Sequence of chain 1.G:
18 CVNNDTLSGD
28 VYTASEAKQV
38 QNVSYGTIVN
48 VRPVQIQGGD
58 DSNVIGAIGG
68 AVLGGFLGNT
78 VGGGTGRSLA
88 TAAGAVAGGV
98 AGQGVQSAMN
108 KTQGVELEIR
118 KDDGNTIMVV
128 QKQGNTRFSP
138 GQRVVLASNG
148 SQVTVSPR

Sequence of chain 1.F:
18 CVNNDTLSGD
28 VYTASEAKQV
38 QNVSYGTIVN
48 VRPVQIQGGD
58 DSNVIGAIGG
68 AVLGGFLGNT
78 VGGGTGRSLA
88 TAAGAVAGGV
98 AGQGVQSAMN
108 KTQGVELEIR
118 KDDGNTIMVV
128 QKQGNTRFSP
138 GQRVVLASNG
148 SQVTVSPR

This small molecule binds to this protein.
Small molecule (SMILES): CC/C=C/CCCCCCC[C@@H](O)CC(=O)N[C@H]1[C@@H](OP(=O)(O)O)O[C@H](CO[C@@H]2O[C@H](CO[C@]3(C(=O)O)C[C@@H](O)[C@@H](O)[C@@H]([C@H](O)CO)O3)[C@@H](OP(=O)(O)O)[C@H](OC(=O)C[C@@H](CCC/C=C/CCCCCC)OC(=O)CCCCCCCCCCCCC)[C@H]2NC(=O)C[C@@H](C/C=C/CCCCCCCC)OC(=O)CCCCCCCCCCC)[C@@H](O)[C@@H]1OC(=O)C[C@H](O)C/C=C/CCCCCCCC

Binding-site contacts:
Ligand atom C1A contacts residue GLY79 of chain 1.F at 4.2 Å.
Ligand atom C3 contacts residue THR77 of chain 1.F at 3.6 Å.
Ligand atom C4 contacts residue THR77 of chain 1.F at 4.1 Å.
Ligand atom O5 contacts residue GLY80 of chain 1.F at 4.2 Å.
Ligand atom C2A contacts residue THR82 of chain 1.F at 4.2 Å.
Ligand atom N21 contacts residue GLY80 of chain 1.F at 4.1 Å.
Ligand atom O3 contacts residue THR77 of chain 1.F at 3.2 Å (h-bond).
Ligand atom O2 contacts residue GLY79 of chain 1.F at 3.0 Å (h-bond).
Ligand atom O22 contacts residue GLY80 of chain 1.F at 2.9 Å (h-bond).
Ligand atom C34 contacts residue LEU70 of chain 1.G at 4.0 Å (hydrophobic).
Ligand atom O22 contacts residue GLY79 of chain 1.F at 3.2 Å.
Ligand atom C1B contacts residue GLY83 of chain 1.F at 3.6 Å.
Ligand atom P1 contacts residue THR82 of chain 1.F at 3.8 Å.
Ligand atom C2D contacts residue GLY80 of chain 1.F at 3.2 Å.
Ligand atom C4B contacts residue GLY80 of chain 1.F at 3.6 Å.
Ligand atom O25 contacts residue THR82 of chain 1.F at 2.8 Å (h-bond).
Ligand atom C1F contacts residue GLY80 of chain 1.F at 3.7 Å.
Ligand atom C22 contacts residue GLY79 of chain 1.F at 4.2 Å.
Ligand atom C1A contacts residue GLY80 of chain 1.F at 4.0 Å.
Ligand atom C7 contacts residue THR77 of chain 1.F at 4.3 Å.
Ligand atom C30 contacts residue LEU70 of chain 1.G at 3.9 Å (hydrophobic).
Ligand atom C83 contacts residue ALA90 of chain 1.F at 3.6 Å (hydrophobic).
Ligand atom C74 contacts residue LEU86 of chain 1.F at 3.8 Å (hydrophobic).
Ligand atom O13 contacts residue GLY80 of chain 1.F at 4.0 Å.
Ligand atom O21 contacts residue GLY79 of chain 1.F at 4.0 Å.
Ligand atom O13 contacts residue THR82 of chain 1.F at 3.0 Å (h-bond).
Ligand atom C28 contacts residue GLY83 of chain 1.F at 3.4 Å.
Ligand atom O1 contacts residue GLY83 of chain 1.F at 2.7 Å (h-bond).
Ligand atom O51 contacts residue GLY80 of chain 1.F at 3.4 Å (h-bond).
Ligand atom C5 contacts residue THR77 of chain 1.F at 3.5 Å.
Ligand atom O2 contacts residue VAL78 of chain 1.F at 4.0 Å.
Ligand atom O6 contacts residue GLY80 of chain 1.F at 3.9 Å.
Ligand atom C3C contacts residue GLY80 of chain 1.F at 3.8 Å.
Ligand atom C57 contacts residue GLY80 of chain 1.F at 3.9 Å.
Ligand atom C44 contacts residue THR77 of chain 1.G at 4.2 Å.
Ligand atom C10 contacts residue LEU74 of chain 1.F at 4.1 Å (hydrophobic).
Ligand atom O37 contacts residue GLY80 of chain 1.F at 4.2 Å.
Ligand atom C34 contacts residue LEU74 of chain 1.G at 3.9 Å (hydrophobic).
Ligand atom O13 contacts residue GLY81 of chain 1.F at 3.2 Å.
Ligand atom C53 contacts residue LEU86 of chain 1.F at 4.2 Å (hydrophobic).